Sequence of chain 1.C:
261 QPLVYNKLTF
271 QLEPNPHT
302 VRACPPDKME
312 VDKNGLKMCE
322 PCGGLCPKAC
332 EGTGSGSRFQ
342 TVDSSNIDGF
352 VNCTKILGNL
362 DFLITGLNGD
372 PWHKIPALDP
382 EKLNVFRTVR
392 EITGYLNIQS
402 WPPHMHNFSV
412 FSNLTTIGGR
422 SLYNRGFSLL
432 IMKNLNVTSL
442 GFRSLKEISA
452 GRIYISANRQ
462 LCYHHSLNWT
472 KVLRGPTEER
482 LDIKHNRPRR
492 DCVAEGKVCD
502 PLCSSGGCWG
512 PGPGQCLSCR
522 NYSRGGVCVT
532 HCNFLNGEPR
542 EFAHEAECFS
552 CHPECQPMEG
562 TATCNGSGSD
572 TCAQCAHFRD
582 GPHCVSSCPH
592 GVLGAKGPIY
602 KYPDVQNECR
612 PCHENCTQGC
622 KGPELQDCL

The protein below binds the small molecule below.
Small molecule (SMILES): CC(=O)N[C@H]1[C@H](O[C@H]2[C@H](O)[C@@H](NC(C)=O)CO[C@@H]2CO)O[C@H](CO)[C@@H](O)[C@@H]1O

Binding-site contacts:
Ligand atom C5 contacts residue THR471 of chain 1.C at 3.4 Å.
Ligand atom O5 contacts residue ASN469 of chain 1.C at 2.4 Å (h-bond).
Ligand atom C4 contacts residue ASN469 of chain 1.C at 4.3 Å.
Ligand atom O7 contacts residue SER506 of chain 1.C at 2.8 Å (h-bond).
Ligand atom N2 contacts residue ASN469 of chain 1.C at 2.9 Å (h-bond).
Ligand atom O5 contacts residue THR471 of chain 1.C at 3.3 Å (h-bond).
Ligand atom C1 contacts residue THR471 of chain 1.C at 3.3 Å.
Ligand atom C6 contacts residue THR471 of chain 1.C at 4.1 Å.
Ligand atom O7 contacts residue ASN469 of chain 1.C at 3.2 Å (h-bond).
Ligand atom C8 contacts residue ASN469 of chain 1.C at 4.3 Å.
Ligand atom C1 contacts residue ASN469 of chain 1.C at 1.4 Å.
Ligand atom C8 contacts residue SER506 of chain 1.C at 3.6 Å.
Ligand atom O6 contacts residue LYS472 of chain 1.C at 3.7 Å.
Ligand atom C3 contacts residue ASN469 of chain 1.C at 3.8 Å.
Ligand atom C2 contacts residue ASN469 of chain 1.C at 2.5 Å.
Ligand atom C7 contacts residue ASN469 of chain 1.C at 3.2 Å.
Ligand atom C7 contacts residue SER506 of chain 1.C at 3.5 Å.
Ligand atom O7 contacts residue GLY507 of chain 1.C at 4.1 Å.
Ligand atom C5 contacts residue ASN469 of chain 1.C at 3.6 Å.
Ligand atom O5 contacts residue LYS472 of chain 1.C at 4.1 Å.